A small-molecule ligand and the protein it binds are described below.
Small molecule (SMILES): CC(=O)N[C@@H]1[C@@H](O)[C@H](O)[C@@H](CO)O[C@H]1O

Sequence of chain 53.D:
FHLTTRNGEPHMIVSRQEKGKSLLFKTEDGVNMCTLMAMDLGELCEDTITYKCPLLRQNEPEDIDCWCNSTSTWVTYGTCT

Binding-site contacts:
Ligand atom O3 contacts residue VAL31 of chain 53.D at 3.6 Å.
Ligand atom C8 contacts residue ARG57 of chain 53.D at 4.2 Å.
Ligand atom O1 contacts residue MET33 of chain 53.D at 3.9 Å.
Ligand atom N2 contacts residue VAL31 of chain 53.D at 4.0 Å.
Ligand atom C7 contacts residue ASN69 of chain 53.D at 3.8 Å.
Ligand atom C5 contacts residue MET33 of chain 53.D at 3.7 Å (hydrophobic).
Ligand atom O5 contacts residue MET33 of chain 53.D at 4.2 Å.
Ligand atom O1 contacts residue ASN69 of chain 53.D at 2.1 Å (h-bond).
Ligand atom C5 contacts residue ASN69 of chain 53.D at 3.7 Å.
Ligand atom C3 contacts residue NAG1 of chain 53.X at 3.7 Å.
Ligand atom C4 contacts residue VAL31 of chain 53.D at 3.8 Å (hydrophobic).
Ligand atom O4 contacts residue NAG1 of chain 53.X at 3.0 Å.
Ligand atom C5 contacts residue VAL31 of chain 53.D at 4.2 Å (hydrophobic).
Ligand atom C6 contacts residue MET33 of chain 53.D at 3.5 Å (hydrophobic).
Ligand atom C1 contacts residue VAL31 of chain 53.D at 4.3 Å (hydrophobic).
Ligand atom C6 contacts residue LEU24 of chain 53.D at 4.5 Å (hydrophobic).
Ligand atom C8 contacts residue ASN69 of chain 53.D at 3.4 Å.
Ligand atom C5 contacts residue NAG1 of chain 53.X at 4.4 Å.
Ligand atom O5 contacts residue ASN69 of chain 53.D at 2.8 Å (h-bond).
Ligand atom N2 contacts residue ASN69 of chain 53.D at 4.3 Å.
Ligand atom O1 contacts residue VAL31 of chain 53.D at 3.4 Å (h-bond).
Ligand atom O4 contacts residue VAL31 of chain 53.D at 3.3 Å.
Ligand atom O3 contacts residue NAG1 of chain 53.X at 2.6 Å (h-bond).
Ligand atom C3 contacts residue VAL31 of chain 53.D at 3.0 Å (hydrophobic).
Ligand atom C4 contacts residue NAG1 of chain 53.X at 3.2 Å.
Ligand atom C2 contacts residue ASN69 of chain 53.D at 4.2 Å.
Ligand atom C7 contacts residue SER70 of chain 53.D at 4.4 Å.
Ligand atom C6 contacts residue NAG1 of chain 53.X at 4.3 Å.
Ligand atom O7 contacts residue ASN69 of chain 53.D at 3.8 Å.
Ligand atom C1 contacts residue ASN69 of chain 53.D at 2.7 Å.
Ligand atom O6 contacts residue NAG1 of chain 53.X at 3.0 Å.
Ligand atom C8 contacts residue SER70 of chain 53.D at 3.7 Å.
Ligand atom C2 contacts residue VAL31 of chain 53.D at 4.0 Å (hydrophobic).
Ligand atom C6 contacts residue ASN69 of chain 53.D at 4.4 Å.
Ligand atom O1 contacts residue SER70 of chain 53.D at 4.2 Å.